Binding-site contacts:
Ligand atom C2 contacts residue LYS132 of chain 1.E at 3.5 Å.
Ligand atom C7 contacts residue LYS130 of chain 1.E at 4.0 Å.
Ligand atom C1 contacts residue ASN121 of chain 1.E at 1.4 Å.
Ligand atom N2 contacts residue LYS132 of chain 1.E at 3.4 Å.
Ligand atom O5 contacts residue ASN121 of chain 1.E at 2.4 Å (h-bond).
Ligand atom O7 contacts residue LYS130 of chain 1.E at 3.0 Å.
Ligand atom N2 contacts residue ASN121 of chain 1.E at 2.9 Å (h-bond).
Ligand atom C7 contacts residue LYS132 of chain 1.E at 4.4 Å.
Ligand atom O3 contacts residue LYS132 of chain 1.E at 4.3 Å.
Ligand atom C5 contacts residue ASN121 of chain 1.E at 3.7 Å.
Ligand atom C1 contacts residue LYS132 of chain 1.E at 4.2 Å.
Ligand atom C4 contacts residue ASN121 of chain 1.E at 4.3 Å.
Ligand atom O7 contacts residue ASN121 of chain 1.E at 3.4 Å (h-bond).
Ligand atom C8 contacts residue GLN131 of chain 1.E at 3.9 Å.
Ligand atom C8 contacts residue LYS132 of chain 1.E at 3.8 Å.
Ligand atom C2 contacts residue ASN121 of chain 1.E at 2.5 Å.
Ligand atom C3 contacts residue ASN121 of chain 1.E at 3.8 Å.
Ligand atom C8 contacts residue LYS130 of chain 1.E at 3.9 Å.
Ligand atom C8 contacts residue ASN121 of chain 1.E at 4.4 Å.
Ligand atom C7 contacts residue ASN121 of chain 1.E at 3.3 Å.

The protein below binds the small molecule below.
Small molecule (SMILES): CC(=O)N[C@@H]1[C@@H](O)[C@H](O)[C@@H](CO)O[C@H]1O

Sequence of chain 1.E:
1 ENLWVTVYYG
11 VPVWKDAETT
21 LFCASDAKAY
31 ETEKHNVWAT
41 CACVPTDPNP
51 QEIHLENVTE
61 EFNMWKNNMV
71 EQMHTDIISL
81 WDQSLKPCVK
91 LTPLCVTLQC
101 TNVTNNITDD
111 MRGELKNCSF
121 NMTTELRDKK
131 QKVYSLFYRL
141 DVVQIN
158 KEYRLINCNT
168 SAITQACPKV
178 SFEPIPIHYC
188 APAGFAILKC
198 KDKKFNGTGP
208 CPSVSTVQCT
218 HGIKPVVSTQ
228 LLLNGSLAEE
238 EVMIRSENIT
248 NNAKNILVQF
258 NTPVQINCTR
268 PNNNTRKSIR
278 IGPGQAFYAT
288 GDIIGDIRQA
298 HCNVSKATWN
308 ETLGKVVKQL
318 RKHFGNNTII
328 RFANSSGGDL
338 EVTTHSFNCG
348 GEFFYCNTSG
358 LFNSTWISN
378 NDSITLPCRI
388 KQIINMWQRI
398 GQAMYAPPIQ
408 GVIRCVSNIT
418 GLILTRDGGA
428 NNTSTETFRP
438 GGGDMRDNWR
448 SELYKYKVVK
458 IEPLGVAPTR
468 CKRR